This protein binds this small molecule.
Small molecule (SMILES): CC(=O)N[C@H]1CO[C@H](CO)[C@@H](O)[C@@H]1O[C@@H]1O[C@@H](C)[C@@H](O)[C@@H](O)[C@@H]1O

Sequence of chain 1.C:
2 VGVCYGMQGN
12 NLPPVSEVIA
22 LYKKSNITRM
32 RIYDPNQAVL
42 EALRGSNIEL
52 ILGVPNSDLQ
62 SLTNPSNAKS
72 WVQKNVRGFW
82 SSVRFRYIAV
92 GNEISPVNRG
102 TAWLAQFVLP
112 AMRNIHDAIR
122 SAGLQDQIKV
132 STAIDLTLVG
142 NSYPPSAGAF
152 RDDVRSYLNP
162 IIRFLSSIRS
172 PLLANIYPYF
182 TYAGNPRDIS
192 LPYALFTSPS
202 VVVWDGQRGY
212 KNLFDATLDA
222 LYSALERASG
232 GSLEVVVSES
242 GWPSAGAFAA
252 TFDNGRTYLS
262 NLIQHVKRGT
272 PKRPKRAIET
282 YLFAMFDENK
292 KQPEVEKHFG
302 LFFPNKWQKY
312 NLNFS

Binding-site contacts:
Ligand atom C1 contacts residue ASN27 of chain 1.C at 1.4 Å.
Ligand atom O5 contacts residue ASN27 of chain 1.C at 2.4 Å (h-bond).
Ligand atom C3 contacts residue ASN27 of chain 1.C at 3.6 Å.
Ligand atom C5 contacts residue ASN27 of chain 1.C at 3.7 Å.
Ligand atom C7 contacts residue ASN27 of chain 1.C at 3.4 Å.
Ligand atom C8 contacts residue ASN27 of chain 1.C at 4.4 Å.
Ligand atom N2 contacts residue ASN27 of chain 1.C at 2.6 Å (h-bond).
Ligand atom C4 contacts residue ASN27 of chain 1.C at 4.2 Å.
Ligand atom O7 contacts residue ASN27 of chain 1.C at 3.9 Å.
Ligand atom N2 contacts residue LYS25 of chain 1.C at 3.9 Å.
Ligand atom C2 contacts residue ASN27 of chain 1.C at 2.3 Å.
Ligand atom C8 contacts residue LYS25 of chain 1.C at 4.0 Å.